A protein and the small-molecule ligand that binds it are described below.
Small molecule (SMILES): CC(=O)N[C@H]1[C@H](O[C@H]2[C@H](O)[C@@H](NC(C)=O)CO[C@@H]2CO)O[C@H](CO)[C@@H](O)[C@@H]1O

Binding-site contacts:
Ligand atom C7 contacts residue ASN82 of chain 1.F at 3.7 Å.
Ligand atom C8 contacts residue GLY78 of chain 1.F at 4.0 Å.
Ligand atom C3 contacts residue ASN82 of chain 1.F at 3.9 Å.
Ligand atom C2 contacts residue NI1 of chain 1.O at 4.3 Å.
Ligand atom C7 contacts residue NI1 of chain 1.O at 3.2 Å.
Ligand atom C7 contacts residue HIS75 of chain 1.F at 4.0 Å.
Ligand atom N2 contacts residue ASN79 of chain 1.F at 4.2 Å.
Ligand atom C7 contacts residue ASN79 of chain 1.F at 3.2 Å.
Ligand atom O7 contacts residue NI1 of chain 1.O at 2.0 Å (h-bond).
Ligand atom O7 contacts residue HIS75 of chain 1.F at 4.1 Å.
Ligand atom C8 contacts residue NI1 of chain 1.O at 4.0 Å.
Ligand atom C2 contacts residue ASN82 of chain 1.F at 2.6 Å.
Ligand atom C5 contacts residue ASN82 of chain 1.F at 3.6 Å.
Ligand atom O7 contacts residue ASN82 of chain 1.F at 3.8 Å.
Ligand atom O5 contacts residue ASN82 of chain 1.F at 2.3 Å (h-bond).
Ligand atom C8 contacts residue HIS75 of chain 1.F at 3.3 Å.
Ligand atom C4 contacts residue ASN82 of chain 1.F at 4.3 Å.
Ligand atom O6 contacts residue ARG259 of chain 1.A at 3.6 Å.
Ligand atom N2 contacts residue NI1 of chain 1.O at 4.1 Å.
Ligand atom C7 contacts residue GLU107 of chain 1.A at 3.8 Å.
Ligand atom O7 contacts residue ASN79 of chain 1.F at 2.7 Å (h-bond).
Ligand atom O7 contacts residue ARG296 of chain 1.E at 3.9 Å.
Ligand atom C8 contacts residue ASN79 of chain 1.F at 3.3 Å.
Ligand atom O7 contacts residue GLU107 of chain 1.A at 2.6 Å (salt-bridge).
Ligand atom O7 contacts residue GLU64 of chain 1.B at 4.4 Å.
Ligand atom C1 contacts residue ASN82 of chain 1.F at 1.5 Å.
Ligand atom N2 contacts residue ASN82 of chain 1.F at 3.1 Å (h-bond).

Sequence of chain 1.E:
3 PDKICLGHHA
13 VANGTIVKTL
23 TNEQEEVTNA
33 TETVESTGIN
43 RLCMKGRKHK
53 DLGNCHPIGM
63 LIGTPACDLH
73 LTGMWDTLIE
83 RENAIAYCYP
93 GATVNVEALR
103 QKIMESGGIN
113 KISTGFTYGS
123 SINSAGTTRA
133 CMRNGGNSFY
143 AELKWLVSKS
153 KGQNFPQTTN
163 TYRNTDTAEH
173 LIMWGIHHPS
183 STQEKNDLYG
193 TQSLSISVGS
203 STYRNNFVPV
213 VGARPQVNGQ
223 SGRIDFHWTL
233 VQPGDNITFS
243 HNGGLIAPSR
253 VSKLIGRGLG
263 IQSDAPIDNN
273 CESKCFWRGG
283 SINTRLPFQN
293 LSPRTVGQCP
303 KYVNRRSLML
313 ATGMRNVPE

Sequence of chain 1.A:
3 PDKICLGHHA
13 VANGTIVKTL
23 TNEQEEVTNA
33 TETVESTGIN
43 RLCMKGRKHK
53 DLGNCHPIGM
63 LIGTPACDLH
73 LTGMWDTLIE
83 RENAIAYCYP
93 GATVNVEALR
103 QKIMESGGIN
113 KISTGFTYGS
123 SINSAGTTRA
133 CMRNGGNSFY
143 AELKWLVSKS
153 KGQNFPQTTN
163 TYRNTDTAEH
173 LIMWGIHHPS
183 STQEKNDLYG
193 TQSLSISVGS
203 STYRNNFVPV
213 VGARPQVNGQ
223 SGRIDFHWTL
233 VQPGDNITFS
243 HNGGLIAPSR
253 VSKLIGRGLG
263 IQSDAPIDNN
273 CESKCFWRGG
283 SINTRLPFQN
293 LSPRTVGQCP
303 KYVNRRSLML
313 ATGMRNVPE

Sequence of chain 1.B:
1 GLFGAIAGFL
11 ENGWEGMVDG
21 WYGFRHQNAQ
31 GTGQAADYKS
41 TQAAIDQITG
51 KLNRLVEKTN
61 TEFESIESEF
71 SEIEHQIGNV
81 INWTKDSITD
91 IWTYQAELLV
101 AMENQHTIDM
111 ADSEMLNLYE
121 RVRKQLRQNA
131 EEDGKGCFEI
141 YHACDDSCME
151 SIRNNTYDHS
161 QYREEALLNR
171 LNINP

Sequence of chain 1.F:
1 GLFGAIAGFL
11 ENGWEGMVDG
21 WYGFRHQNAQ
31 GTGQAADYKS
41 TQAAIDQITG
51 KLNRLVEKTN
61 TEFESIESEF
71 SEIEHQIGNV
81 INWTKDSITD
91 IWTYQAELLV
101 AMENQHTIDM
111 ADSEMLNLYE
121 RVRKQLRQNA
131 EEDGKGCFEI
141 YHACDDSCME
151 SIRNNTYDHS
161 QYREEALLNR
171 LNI